A small-molecule ligand and the protein it binds are described below.
Small molecule (SMILES): O=C(O)[C@@H]1CCCN1

Binding-site contacts:
Ligand atom CD contacts residue SER214 of chain 1.A at 4.1 Å.
Ligand atom CD contacts residue ALA203 of chain 1.A at 4.0 Å (hydrophobic).
Ligand atom N contacts residue LEU201 of chain 1.A at 4.5 Å.
Ligand atom CG contacts residue ALA203 of chain 1.A at 4.3 Å (hydrophobic).
Ligand atom CG contacts residue GLU202 of chain 1.A at 4.4 Å.
Ligand atom CG contacts residue LEU201 of chain 1.A at 3.3 Å (hydrophobic).
Ligand atom N contacts residue SER214 of chain 1.A at 4.4 Å.
Ligand atom CD contacts residue GLU202 of chain 1.A at 4.2 Å.
Ligand atom O contacts residue ALA203 of chain 1.A at 3.9 Å.
Ligand atom CD contacts residue LEU201 of chain 1.A at 3.1 Å (hydrophobic).

Sequence of chain 1.A:
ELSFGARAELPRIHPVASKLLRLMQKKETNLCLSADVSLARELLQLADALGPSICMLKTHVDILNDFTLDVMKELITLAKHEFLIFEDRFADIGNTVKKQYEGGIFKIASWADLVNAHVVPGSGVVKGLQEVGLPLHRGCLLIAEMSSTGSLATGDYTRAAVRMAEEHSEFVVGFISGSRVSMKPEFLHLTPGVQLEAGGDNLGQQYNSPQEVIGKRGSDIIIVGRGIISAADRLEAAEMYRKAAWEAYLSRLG